Sequence of chain 4.B:
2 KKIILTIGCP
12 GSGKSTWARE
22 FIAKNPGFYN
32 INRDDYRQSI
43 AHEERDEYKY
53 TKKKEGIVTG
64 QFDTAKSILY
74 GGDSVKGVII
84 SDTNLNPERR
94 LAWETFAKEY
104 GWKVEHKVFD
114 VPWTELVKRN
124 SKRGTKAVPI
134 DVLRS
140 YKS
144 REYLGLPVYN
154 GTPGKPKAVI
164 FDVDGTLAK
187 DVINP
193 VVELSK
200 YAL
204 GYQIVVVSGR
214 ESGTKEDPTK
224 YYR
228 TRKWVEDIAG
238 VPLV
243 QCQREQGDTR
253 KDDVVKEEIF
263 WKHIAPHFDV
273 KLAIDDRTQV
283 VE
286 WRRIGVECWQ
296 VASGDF

Binding-site contacts:
Ligand atom O3' contacts residue GLU57 of chain 4.B at 3.4 Å.
Ligand atom N1 contacts residue VAL135 of chain 4.B at 3.5 Å.
Ligand atom OP2 contacts residue ARG34 of chain 4.B at 2.8 Å (salt-bridge).
Ligand atom OP1 contacts residue ASN89 of chain 4.B at 3.4 Å (h-bond).
Ligand atom C1' contacts residue THR61 of chain 4.B at 3.4 Å.
Ligand atom C5' contacts residue ARG34 of chain 4.B at 2.8 Å.
Ligand atom C3' contacts residue ARG34 of chain 4.B at 3.7 Å.
Ligand atom C4' contacts residue THR61 of chain 4.B at 3.7 Å.
Ligand atom O5' contacts residue ASP35 of chain 4.B at 2.9 Å (salt-bridge).
Ligand atom O5' contacts residue ARG34 of chain 4.B at 2.9 Å (salt-bridge).
Ligand atom P contacts residue ARG38 of chain 4.B at 3.5 Å.
Ligand atom OP1 contacts residue THR86 of chain 4.B at 2.7 Å (h-bond).
Ligand atom C3' contacts residue ASP35 of chain 4.B at 3.6 Å.
Ligand atom O6 contacts residue PRO132 of chain 4.B at 3.4 Å.
Ligand atom N7 contacts residue VAL131 of chain 4.B at 3.4 Å.
Ligand atom P contacts residue THR86 of chain 4.B at 3.7 Å.
Ligand atom C5' contacts residue THR86 of chain 4.B at 3.6 Å.
Ligand atom O5' contacts residue PRO11 of chain 4.B at 3.7 Å.
Ligand atom P contacts residue ARG34 of chain 4.B at 3.4 Å.
Ligand atom C2 contacts residue TYR52 of chain 4.B at 3.4 Å (hydrophobic).
Ligand atom C2 contacts residue VAL135 of chain 4.B at 3.8 Å (hydrophobic).
Ligand atom OP2 contacts residue ARG34 of chain 4.B at 3.8 Å.
Ligand atom N3 contacts residue TYR52 of chain 4.B at 3.0 Å.
Ligand atom C8 contacts residue VAL131 of chain 4.B at 3.3 Å (hydrophobic).
Ligand atom OP1 contacts residue ASP85 of chain 4.B at 3.3 Å.
Ligand atom C3' contacts residue ARG38 of chain 4.B at 3.5 Å.
Ligand atom C5' contacts residue ASP35 of chain 4.B at 3.5 Å.
Ligand atom O3' contacts residue THR86 of chain 4.B at 3.4 Å.
Ligand atom OP2 contacts residue ARG38 of chain 4.B at 2.4 Å (salt-bridge).
Ligand atom C2' contacts residue GLU57 of chain 4.B at 3.7 Å.
Ligand atom C2' contacts residue ARG38 of chain 4.B at 3.2 Å.
Ligand atom O2 contacts residue TYR52 of chain 4.B at 3.7 Å.
Ligand atom C4 contacts residue TYR52 of chain 4.B at 3.2 Å (hydrophobic).
Ligand atom C4' contacts residue ARG34 of chain 4.B at 3.5 Å.
Ligand atom O4' contacts residue THR61 of chain 4.B at 2.5 Å (h-bond).
Ligand atom C6 contacts residue ARG38 of chain 4.B at 3.7 Å.
Ligand atom C7 contacts residue ARG38 of chain 4.B at 3.7 Å.
Ligand atom C5 contacts residue TYR52 of chain 4.B at 3.6 Å (hydrophobic).
Ligand atom O4 contacts residue TYR52 of chain 4.B at 3.4 Å.
Ligand atom N1 contacts residue TYR52 of chain 4.B at 3.6 Å.

This protein binds this small molecule.
Small molecule (SMILES): Cc1cn([C@H]2C[C@H](O[P](=O)(O)OC[C@H]3OCC[C@@H]3O)[C@@H](CO[P](=O)(O)O[C@H]3C[C@H](n4cnc5c(=O)nc(N)[nH]c54)O[C@@H]3CO)O2)c(=O)[nH]c1=O